The protein below binds the small molecule below.
Small molecule (SMILES): Oc1ccc(C(=C(Cl)Cl)c2ccc(O)cc2)cc1

Sequence of chain 1.C:
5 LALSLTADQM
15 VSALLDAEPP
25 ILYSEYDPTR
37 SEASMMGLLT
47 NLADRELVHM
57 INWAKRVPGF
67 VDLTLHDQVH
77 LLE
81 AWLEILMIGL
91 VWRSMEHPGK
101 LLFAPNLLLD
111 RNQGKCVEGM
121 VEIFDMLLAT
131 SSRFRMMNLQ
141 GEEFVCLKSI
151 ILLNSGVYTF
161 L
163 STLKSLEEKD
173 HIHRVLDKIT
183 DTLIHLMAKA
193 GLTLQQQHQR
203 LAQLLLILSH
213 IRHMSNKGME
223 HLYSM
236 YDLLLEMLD

Binding-site contacts:
Ligand atom CLD contacts residue LEU90 of chain 1.C at 4.2 Å.
Ligand atom CAE contacts residue LEU86 of chain 1.C at 3.6 Å (hydrophobic).
Ligand atom CAH contacts residue TRP82 of chain 1.C at 4.2 Å (hydrophobic).
Ligand atom CLD contacts residue PHE103 of chain 1.C at 3.8 Å.
Ligand atom CAO contacts residue LEU86 of chain 1.C at 4.0 Å (hydrophobic).
Ligand atom CAJ contacts residue LEU45 of chain 1.C at 3.8 Å (hydrophobic).
Ligand atom CAL contacts residue LEU83 of chain 1.C at 4.0 Å (hydrophobic).
Ligand atom CAF contacts residue ALA49 of chain 1.C at 4.1 Å (hydrophobic).
Ligand atom CAO contacts residue PHE103 of chain 1.C at 4.3 Å (hydrophobic).
Ligand atom CAG contacts residue LEU224 of chain 1.C at 3.8 Å (hydrophobic).
Ligand atom CAK contacts residue MET42 of chain 1.C at 4.2 Å (hydrophobic).
Ligand atom OAA contacts residue ARG93 of chain 1.C at 3.0 Å (salt-bridge).
Ligand atom CAK contacts residue LEU45 of chain 1.C at 3.7 Å (hydrophobic).
Ligand atom OAB contacts residue LEU224 of chain 1.C at 3.9 Å.
Ligand atom CAG contacts residue MET42 of chain 1.C at 3.7 Å (hydrophobic).
Ligand atom CLC contacts residue MET120 of chain 1.C at 3.7 Å.
Ligand atom CAH contacts residue ALA49 of chain 1.C at 3.6 Å (hydrophobic).
Ligand atom CAI contacts residue PHE103 of chain 1.C at 4.0 Å (hydrophobic).
Ligand atom CAG contacts residue LEU45 of chain 1.C at 4.1 Å (hydrophobic).
Ligand atom CAH contacts residue LEU224 of chain 1.C at 4.0 Å (hydrophobic).
Ligand atom CAP contacts residue THR46 of chain 1.C at 3.7 Å.
Ligand atom CAF contacts residue PHE103 of chain 1.C at 4.3 Å (hydrophobic).
Ligand atom CAE contacts residue LEU90 of chain 1.C at 4.1 Å (hydrophobic).
Ligand atom CAF contacts residue LEU45 of chain 1.C at 4.3 Å (hydrophobic).
Ligand atom CAO contacts residue GLU52 of chain 1.C at 3.2 Å.
Ligand atom CAO contacts residue ARG93 of chain 1.C at 4.1 Å.
Ligand atom CAJ contacts residue ALA49 of chain 1.C at 3.9 Å (hydrophobic).
Ligand atom OAB contacts residue THR46 of chain 1.C at 3.0 Å (h-bond).
Ligand atom CAL contacts residue LEU86 of chain 1.C at 4.3 Å (hydrophobic).
Ligand atom CLD contacts residue LEU127 of chain 1.C at 3.8 Å.
Ligand atom CAI contacts residue LEU86 of chain 1.C at 4.2 Å (hydrophobic).
Ligand atom CAP contacts residue LEU224 of chain 1.C at 3.8 Å (hydrophobic).
Ligand atom CAQ contacts residue PHE103 of chain 1.C at 4.0 Å (hydrophobic).
Ligand atom CAG contacts residue THR46 of chain 1.C at 3.6 Å.
Ligand atom OAA contacts residue LEU86 of chain 1.C at 3.9 Å.
Ligand atom CAP contacts residue ALA49 of chain 1.C at 4.2 Å (hydrophobic).
Ligand atom OAA contacts residue GLU52 of chain 1.C at 2.5 Å (salt-bridge).
Ligand atom CAF contacts residue GLU52 of chain 1.C at 3.2 Å.
Ligand atom CAF contacts residue LEU48 of chain 1.C at 4.1 Å (hydrophobic).
Ligand atom CAL contacts residue ALA49 of chain 1.C at 3.7 Å (hydrophobic).